A small-molecule ligand and the protein it binds are described below.
Small molecule (SMILES): NC(=O)N[C@@H](CC(=O)O)C(=O)O

Binding-site contacts:
Ligand atom O62 contacts residue ARG86 of chain 1.B at 2.9 Å (salt-bridge).
Ligand atom O62 contacts residue HIS84 of chain 1.B at 3.2 Å (h-bond).
Ligand atom C61 contacts residue HIS84 of chain 1.B at 4.2 Å.
Ligand atom O62 contacts residue ASN116 of chain 1.B at 3.2 Å (h-bond).
Ligand atom C61 contacts residue ASN116 of chain 1.B at 4.2 Å.
Ligand atom C4 contacts residue ZN1 of chain 1.G at 3.2 Å.
Ligand atom N3 contacts residue ASP327 of chain 1.B at 2.6 Å (salt-bridge).
Ligand atom O61 contacts residue ALA329 of chain 1.B at 4.2 Å.
Ligand atom O4 contacts residue ZN1 of chain 1.G at 2.5 Å.
Ligand atom O5 contacts residue HIS201 of chain 1.B at 3.5 Å.
Ligand atom O2 contacts residue PHE345 of chain 1.B at 3.4 Å.
Ligand atom O5 contacts residue ZN1 of chain 1.G at 3.7 Å.
Ligand atom C2 contacts residue ASP327 of chain 1.B at 3.8 Å.
Ligand atom N1 contacts residue PHE345 of chain 1.B at 3.4 Å (h-bond).
Ligand atom C61 contacts residue PHE345 of chain 1.B at 4.0 Å (hydrophobic).
Ligand atom O4 contacts residue HIS201 of chain 1.B at 3.8 Å.
Ligand atom C5 contacts residue ZN1 of chain 1.F at 4.2 Å.
Ligand atom O4 contacts residue ASN300 of chain 1.B at 3.5 Å (h-bond).
Ligand atom C6 contacts residue ZN1 of chain 1.F at 3.9 Å.
Ligand atom C4 contacts residue GLY175 of chain 1.B at 3.8 Å.
Ligand atom O5 contacts residue GLY175 of chain 1.B at 3.1 Å (h-bond).
Ligand atom O5 contacts residue ASN300 of chain 1.B at 3.8 Å.
Ligand atom C5 contacts residue GLY175 of chain 1.B at 3.8 Å.
Ligand atom N3 contacts residue GLY346 of chain 1.B at 4.0 Å.
Ligand atom O61 contacts residue PHE345 of chain 1.B at 3.1 Å (h-bond).
Ligand atom O61 contacts residue ARG86 of chain 1.B at 3.3 Å (salt-bridge).
Ligand atom C4 contacts residue HIS201 of chain 1.B at 4.0 Å.
Ligand atom O2 contacts residue GLY346 of chain 1.B at 3.3 Å.
Ligand atom N3 contacts residue ZN1 of chain 1.F at 4.1 Å.
Ligand atom C2 contacts residue ASN300 of chain 1.B at 3.8 Å.
Ligand atom O4 contacts residue ZN1 of chain 1.F at 3.6 Å.
Ligand atom O61 contacts residue HIS331 of chain 1.B at 3.6 Å (h-bond).
Ligand atom O2 contacts residue MET299 of chain 1.B at 3.6 Å.
Ligand atom N3 contacts residue ASN300 of chain 1.B at 3.9 Å.
Ligand atom N3 contacts residue ALA329 of chain 1.B at 3.6 Å.
Ligand atom O4 contacts residue HIS254 of chain 1.B at 4.1 Å.
Ligand atom C61 contacts residue ARG86 of chain 1.B at 3.8 Å.
Ligand atom O2 contacts residue ASN300 of chain 1.B at 2.9 Å (h-bond).
Ligand atom C2 contacts residue PHE345 of chain 1.B at 3.7 Å (hydrophobic).
Ligand atom C2 contacts residue GLY346 of chain 1.B at 3.7 Å.

Sequence of chain 1.B:
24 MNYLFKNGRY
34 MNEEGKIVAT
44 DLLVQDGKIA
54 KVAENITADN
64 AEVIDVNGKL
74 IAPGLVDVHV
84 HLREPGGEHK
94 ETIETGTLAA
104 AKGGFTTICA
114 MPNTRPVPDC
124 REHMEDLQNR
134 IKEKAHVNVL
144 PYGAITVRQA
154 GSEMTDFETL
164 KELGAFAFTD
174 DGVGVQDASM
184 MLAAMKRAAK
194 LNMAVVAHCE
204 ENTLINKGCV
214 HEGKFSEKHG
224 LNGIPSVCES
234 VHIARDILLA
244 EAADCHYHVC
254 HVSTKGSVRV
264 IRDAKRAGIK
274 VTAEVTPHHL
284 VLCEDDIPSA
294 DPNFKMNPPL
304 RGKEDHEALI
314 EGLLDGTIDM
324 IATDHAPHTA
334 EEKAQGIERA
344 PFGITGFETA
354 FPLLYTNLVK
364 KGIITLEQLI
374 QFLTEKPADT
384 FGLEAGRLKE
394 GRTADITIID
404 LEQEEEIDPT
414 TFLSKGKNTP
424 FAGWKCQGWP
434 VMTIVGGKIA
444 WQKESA